Binding-site contacts:
Ligand atom CD1 contacts residue ALA168 of chain 1.B at 3.7 Å (hydrophobic).
Ligand atom CH2 contacts residue TRP70 of chain 1.B at 3.9 Å (hydrophobic).
Ligand atom O contacts residue SER171 of chain 1.B at 4.0 Å.
Ligand atom C contacts residue SER147 of chain 1.B at 3.1 Å.
Ligand atom CG contacts residue THR145 of chain 1.B at 4.0 Å.
Ligand atom CD2 contacts residue THR145 of chain 1.B at 4.2 Å.
Ligand atom CZ2 contacts residue ARG66 of chain 1.B at 3.9 Å.
Ligand atom CZ2 contacts residue ALA298 of chain 1.B at 3.7 Å (hydrophobic).
Ligand atom NE1 contacts residue GLU297 of chain 1.B at 3.0 Å (salt-bridge).
Ligand atom O contacts residue SER170 of chain 1.B at 3.5 Å (h-bond).
Ligand atom CB contacts residue THR145 of chain 1.B at 3.3 Å.
Ligand atom CE2 contacts residue GLU297 of chain 1.B at 4.2 Å.
Ligand atom CA contacts residue ALA168 of chain 1.B at 3.7 Å (hydrophobic).
Ligand atom OXT contacts residue TYR218 of chain 1.B at 3.8 Å.
Ligand atom OXT contacts residue SER147 of chain 1.B at 3.2 Å (h-bond).
Ligand atom C contacts residue TYR218 of chain 1.B at 3.5 Å (hydrophobic).
Ligand atom O contacts residue TYR218 of chain 1.B at 3.1 Å.
Ligand atom C contacts residue SER170 of chain 1.B at 4.3 Å.
Ligand atom CH2 contacts residue ALA298 of chain 1.B at 4.0 Å (hydrophobic).
Ligand atom O contacts residue SER147 of chain 1.B at 2.1 Å (h-bond).
Ligand atom CA contacts residue TYR218 of chain 1.B at 4.0 Å (hydrophobic).
Ligand atom OXT contacts residue THR145 of chain 1.B at 4.0 Å.
Ligand atom CD1 contacts residue ALA298 of chain 1.B at 4.3 Å (hydrophobic).
Ligand atom N contacts residue SER170 of chain 1.B at 3.2 Å (h-bond).
Ligand atom N contacts residue TYR218 of chain 1.B at 3.9 Å.
Ligand atom C contacts residue ALA168 of chain 1.B at 4.2 Å (hydrophobic).
Ligand atom O contacts residue ALA168 of chain 1.B at 4.3 Å.
Ligand atom NE1 contacts residue ILE415 of chain 1.B at 4.2 Å.
Ligand atom CE2 contacts residue ALA298 of chain 1.B at 4.0 Å (hydrophobic).
Ligand atom CZ2 contacts residue TRP70 of chain 1.B at 4.1 Å (hydrophobic).
Ligand atom CB contacts residue ALA168 of chain 1.B at 3.6 Å (hydrophobic).
Ligand atom CG contacts residue ALA298 of chain 1.B at 4.2 Å (hydrophobic).
Ligand atom N contacts residue ALA168 of chain 1.B at 2.8 Å (h-bond).
Ligand atom CH2 contacts residue ARG66 of chain 1.B at 3.8 Å.
Ligand atom CG contacts residue ALA168 of chain 1.B at 3.9 Å (hydrophobic).
Ligand atom CD2 contacts residue ALA298 of chain 1.B at 4.3 Å (hydrophobic).
Ligand atom CE3 contacts residue THR145 of chain 1.B at 4.0 Å.
Ligand atom CD1 contacts residue GLU297 of chain 1.B at 3.5 Å.
Ligand atom OXT contacts residue GLY146 of chain 1.B at 3.6 Å.
Ligand atom NE1 contacts residue ALA298 of chain 1.B at 4.0 Å.

Sequence of chain 1.B:
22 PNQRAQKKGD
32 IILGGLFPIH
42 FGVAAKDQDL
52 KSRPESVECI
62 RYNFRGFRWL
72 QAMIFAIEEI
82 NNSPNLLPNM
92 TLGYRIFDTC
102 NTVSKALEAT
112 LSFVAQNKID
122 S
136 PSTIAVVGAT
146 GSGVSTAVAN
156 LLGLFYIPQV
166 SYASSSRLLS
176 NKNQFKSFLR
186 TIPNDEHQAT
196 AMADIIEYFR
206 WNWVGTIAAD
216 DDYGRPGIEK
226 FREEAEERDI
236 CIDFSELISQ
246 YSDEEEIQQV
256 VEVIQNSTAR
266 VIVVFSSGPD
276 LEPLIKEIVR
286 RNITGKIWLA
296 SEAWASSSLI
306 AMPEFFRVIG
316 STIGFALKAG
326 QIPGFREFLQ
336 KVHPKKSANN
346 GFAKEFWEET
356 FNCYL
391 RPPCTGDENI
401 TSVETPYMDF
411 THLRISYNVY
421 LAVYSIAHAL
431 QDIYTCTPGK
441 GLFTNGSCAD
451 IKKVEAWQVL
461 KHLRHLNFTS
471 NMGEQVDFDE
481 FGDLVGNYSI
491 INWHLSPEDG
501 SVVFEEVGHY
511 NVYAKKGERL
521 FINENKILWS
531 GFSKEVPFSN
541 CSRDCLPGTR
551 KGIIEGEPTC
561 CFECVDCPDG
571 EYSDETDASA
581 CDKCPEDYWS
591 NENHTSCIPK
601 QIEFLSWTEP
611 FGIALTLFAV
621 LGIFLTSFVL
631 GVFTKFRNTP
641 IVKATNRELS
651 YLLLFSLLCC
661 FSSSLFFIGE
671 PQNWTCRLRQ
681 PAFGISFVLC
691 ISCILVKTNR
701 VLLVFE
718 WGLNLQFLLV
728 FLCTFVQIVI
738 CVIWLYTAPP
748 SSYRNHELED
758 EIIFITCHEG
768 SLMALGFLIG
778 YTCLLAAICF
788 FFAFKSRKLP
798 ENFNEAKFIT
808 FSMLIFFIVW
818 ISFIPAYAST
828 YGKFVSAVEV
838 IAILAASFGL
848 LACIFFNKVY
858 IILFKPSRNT

A protein and the small-molecule ligand that binds it are described below.
Small molecule (SMILES): N[C@@H](Cc1c[nH]c2ccccc12)C(=O)O